A protein and the small-molecule ligand that binds it are described below.
Small molecule (SMILES): CC(=O)N[C@@H]1[C@@H](O)[C@H](O)[C@@H](CO)O[C@H]1O

Sequence of chain 1.A:
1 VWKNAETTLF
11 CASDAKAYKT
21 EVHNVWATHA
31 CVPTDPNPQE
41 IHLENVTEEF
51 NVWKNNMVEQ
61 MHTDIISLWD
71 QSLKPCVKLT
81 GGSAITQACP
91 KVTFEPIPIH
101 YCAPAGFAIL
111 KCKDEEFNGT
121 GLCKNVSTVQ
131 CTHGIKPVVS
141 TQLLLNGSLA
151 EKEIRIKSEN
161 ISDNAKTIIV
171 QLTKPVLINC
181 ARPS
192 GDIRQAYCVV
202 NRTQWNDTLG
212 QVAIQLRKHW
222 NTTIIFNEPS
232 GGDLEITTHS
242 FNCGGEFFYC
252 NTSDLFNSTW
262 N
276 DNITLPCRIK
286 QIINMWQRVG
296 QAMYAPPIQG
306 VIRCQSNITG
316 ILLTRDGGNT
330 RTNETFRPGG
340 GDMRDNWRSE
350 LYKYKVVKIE

Binding-site contacts:
Ligand atom C7 contacts residue GLY121 of chain 1.A at 4.4 Å.
Ligand atom C7 contacts residue ASN118 of chain 1.A at 3.8 Å.
Ligand atom C8 contacts residue GLY121 of chain 1.A at 4.4 Å.
Ligand atom O6 contacts residue ASN118 of chain 1.A at 4.4 Å.
Ligand atom O7 contacts residue THR120 of chain 1.A at 3.6 Å (h-bond).
Ligand atom C2 contacts residue THR120 of chain 1.A at 3.8 Å.
Ligand atom O6 contacts residue HIS220 of chain 1.A at 3.6 Å (h-bond).
Ligand atom O6 contacts residue ILE156 of chain 1.A at 4.0 Å.
Ligand atom C5 contacts residue ASN118 of chain 1.A at 3.6 Å.
Ligand atom N2 contacts residue THR120 of chain 1.A at 3.8 Å.
Ligand atom C1 contacts residue ASN118 of chain 1.A at 1.4 Å.
Ligand atom N2 contacts residue ASN118 of chain 1.A at 3.1 Å (h-bond).
Ligand atom C8 contacts residue ASN118 of chain 1.A at 4.3 Å.
Ligand atom O7 contacts residue ASN118 of chain 1.A at 4.3 Å.
Ligand atom C8 contacts residue THR120 of chain 1.A at 3.7 Å.
Ligand atom C4 contacts residue ASN118 of chain 1.A at 4.0 Å.
Ligand atom C7 contacts residue THR120 of chain 1.A at 3.5 Å.
Ligand atom C2 contacts residue ASN118 of chain 1.A at 2.4 Å.
Ligand atom C6 contacts residue HIS220 of chain 1.A at 4.0 Å.
Ligand atom C6 contacts residue ILE161 of chain 1.A at 4.3 Å (hydrophobic).
Ligand atom C3 contacts residue ASN118 of chain 1.A at 3.7 Å.
Ligand atom O7 contacts residue GLY121 of chain 1.A at 4.0 Å.
Ligand atom C1 contacts residue THR120 of chain 1.A at 4.0 Å.
Ligand atom O5 contacts residue ASN118 of chain 1.A at 2.3 Å (h-bond).